The small molecule below binds the protein below.
Small molecule (SMILES): C#CCN1CCN(c2c(Cl)cccc2NC(=O)c2ccc(Br)o2)CC1

Binding-site contacts:
Ligand atom C12 contacts residue ALA113 of chain 1.A at 3.5 Å (hydrophobic).
Ligand atom C24 contacts residue VAL40 of chain 1.A at 3.6 Å (hydrophobic).
Ligand atom C21 contacts residue ASN156 of chain 1.A at 3.7 Å.
Ligand atom C03 contacts residue LEU168 of chain 1.A at 3.6 Å (hydrophobic).
Ligand atom C01 contacts residue LEU168 of chain 1.A at 3.9 Å (hydrophobic).
Ligand atom O05 contacts residue LEU168 of chain 1.A at 3.3 Å.
Ligand atom N09 contacts residue ILE32 of chain 1.A at 3.8 Å.
Ligand atom C03 contacts residue MET108 of chain 1.A at 4.0 Å (hydrophobic).
Ligand atom BR04 contacts residue VAL40 of chain 1.A at 3.9 Å.
Ligand atom C25 contacts residue ASN156 of chain 1.A at 3.0 Å.
Ligand atom C13 contacts residue ASP112 of chain 1.A at 3.9 Å.
Ligand atom BR04 contacts residue LEU168 of chain 1.A at 3.9 Å.
Ligand atom C10 contacts residue ILE32 of chain 1.A at 3.6 Å (hydrophobic).
Ligand atom C20 contacts residue SER155 of chain 1.A at 3.1 Å.
Ligand atom C18 contacts residue ILE32 of chain 1.A at 3.7 Å (hydrophobic).
Ligand atom C13 contacts residue ALA113 of chain 1.A at 3.6 Å (hydrophobic).
Ligand atom C19 contacts residue GLY33 of chain 1.A at 3.3 Å.
Ligand atom N09 contacts residue VAL158 of chain 1.A at 3.8 Å.
Ligand atom C02 contacts residue LEU168 of chain 1.A at 3.9 Å (hydrophobic).
Ligand atom C06 contacts residue LEU168 of chain 1.A at 3.9 Å (hydrophobic).
Ligand atom C20 contacts residue VAL158 of chain 1.A at 3.8 Å (hydrophobic).
Ligand atom CL15 contacts residue ASN114 of chain 1.A at 3.2 Å.
Ligand atom O08 contacts residue MET111 of chain 1.A at 3.2 Å (h-bond).
Ligand atom C12 contacts residue ASP112 of chain 1.A at 3.5 Å.
Ligand atom C24 contacts residue ASN156 of chain 1.A at 3.7 Å.
Ligand atom C23 contacts residue ASN156 of chain 1.A at 3.7 Å.
Ligand atom C21 contacts residue LEU168 of chain 1.A at 3.8 Å (hydrophobic).
Ligand atom C21 contacts residue SER155 of chain 1.A at 2.8 Å.
Ligand atom C11 contacts residue MET111 of chain 1.A at 3.4 Å (hydrophobic).
Ligand atom O08 contacts residue ALA53 of chain 1.A at 3.9 Å.
Ligand atom O08 contacts residue LEU110 of chain 1.A at 3.4 Å.
Ligand atom C12 contacts residue MET111 of chain 1.A at 3.5 Å (hydrophobic).
Ligand atom CL15 contacts residue GLN117 of chain 1.A at 3.6 Å.
Ligand atom C19 contacts residue ILE32 of chain 1.A at 3.8 Å (hydrophobic).
Ligand atom C02 contacts residue MET108 of chain 1.A at 3.1 Å (hydrophobic).
Ligand atom CL15 contacts residue ILE32 of chain 1.A at 3.7 Å.
Ligand atom C10 contacts residue VAL158 of chain 1.A at 3.8 Å (hydrophobic).
Ligand atom C11 contacts residue ILE32 of chain 1.A at 3.8 Å (hydrophobic).
Ligand atom O05 contacts residue VAL40 of chain 1.A at 4.0 Å.
Ligand atom C01 contacts residue ALA53 of chain 1.A at 3.8 Å (hydrophobic).

Sequence of chain 1.A:
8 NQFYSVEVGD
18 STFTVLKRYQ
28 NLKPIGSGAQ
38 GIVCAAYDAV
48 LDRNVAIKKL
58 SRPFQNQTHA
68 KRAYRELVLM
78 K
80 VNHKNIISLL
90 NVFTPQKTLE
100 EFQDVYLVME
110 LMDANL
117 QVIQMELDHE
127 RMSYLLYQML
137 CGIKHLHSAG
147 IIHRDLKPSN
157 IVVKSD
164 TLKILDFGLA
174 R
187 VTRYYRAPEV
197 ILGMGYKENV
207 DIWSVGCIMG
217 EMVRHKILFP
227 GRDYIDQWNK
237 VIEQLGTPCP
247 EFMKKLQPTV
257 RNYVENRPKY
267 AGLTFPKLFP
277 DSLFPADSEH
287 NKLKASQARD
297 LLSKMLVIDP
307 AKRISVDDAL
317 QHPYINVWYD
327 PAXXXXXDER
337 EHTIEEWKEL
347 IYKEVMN